Binding-site contacts:
Ligand atom OH contacts residue HIS28 of chain 1.A at 3.7 Å.
Ligand atom CLZ contacts residue GLY20 of chain 1.B at 3.5 Å.
Ligand atom CA contacts residue GLN42 of chain 1.B at 3.7 Å.
Ligand atom CB contacts residue ASN53 of chain 1.B at 3.4 Å.
Ligand atom OG contacts residue GLN42 of chain 1.B at 3.6 Å (h-bond).
Ligand atom CG contacts residue GLN38 of chain 1.B at 3.5 Å.
Ligand atom CB contacts residue GLN42 of chain 1.B at 3.5 Å.
Ligand atom NE1 contacts residue ASP19 of chain 1.B at 2.8 Å (salt-bridge).
Ligand atom CE2 contacts residue GLY20 of chain 1.B at 3.4 Å.
Ligand atom C contacts residue GLN42 of chain 1.B at 3.6 Å.
Ligand atom O contacts residue THR49 of chain 1.B at 3.5 Å.
Ligand atom CE2 contacts residue ASP19 of chain 1.B at 3.6 Å.
Ligand atom CE1 contacts residue VAL30 of chain 1.A at 3.5 Å (hydrophobic).
Ligand atom CLE1 contacts residue TRP21 of chain 1.B at 3.6 Å.
Ligand atom N contacts residue ASN53 of chain 1.B at 3.0 Å (h-bond).
Ligand atom CD2 contacts residue ASP19 of chain 1.B at 3.6 Å.
Ligand atom O contacts residue ASN53 of chain 1.B at 2.9 Å (h-bond).
Ligand atom CH3 contacts residue ASN53 of chain 1.B at 3.6 Å.
Ligand atom CE2 contacts residue ILE18 of chain 1.B at 3.5 Å (hydrophobic).
Ligand atom CZ contacts residue THR315 of chain 1.A at 3.6 Å.
Ligand atom CLZ contacts residue TRP21 of chain 1.B at 3.7 Å.
Ligand atom C contacts residue ASN53 of chain 1.B at 3.8 Å.
Ligand atom CZ3 contacts residue GLN38 of chain 1.B at 3.7 Å.
Ligand atom CE2 contacts residue ASP19 of chain 1.B at 3.5 Å.
Ligand atom CA contacts residue GLN42 of chain 1.B at 3.6 Å.
Ligand atom CD1 contacts residue THR49 of chain 1.B at 3.5 Å.
Ligand atom CG contacts residue THR49 of chain 1.B at 3.7 Å.
Ligand atom CD2 contacts residue GLN38 of chain 1.B at 3.5 Å.
Ligand atom CZ2 contacts residue ASP19 of chain 1.B at 3.5 Å.
Ligand atom CZ contacts residue GLY20 of chain 1.B at 3.6 Å.
Ligand atom CD1 contacts residue GLN38 of chain 1.B at 3.8 Å.
Ligand atom CZ contacts residue HIS28 of chain 1.A at 3.8 Å.
Ligand atom CE3 contacts residue GLN38 of chain 1.B at 3.6 Å.
Ligand atom CD2 contacts residue ILE56 of chain 1.B at 3.5 Å (hydrophobic).
Ligand atom CH2 contacts residue GLN38 of chain 1.B at 3.6 Å.
Ligand atom CD2 contacts residue ILE45 of chain 1.B at 3.8 Å (hydrophobic).
Ligand atom OH contacts residue THR315 of chain 1.A at 2.6 Å (h-bond).
Ligand atom N contacts residue GLN42 of chain 1.B at 2.8 Å (h-bond).
Ligand atom CE2 contacts residue GLN38 of chain 1.B at 3.7 Å.
Ligand atom CE2 contacts residue TRP21 of chain 1.B at 3.6 Å (hydrophobic).

Sequence of chain 1.B:
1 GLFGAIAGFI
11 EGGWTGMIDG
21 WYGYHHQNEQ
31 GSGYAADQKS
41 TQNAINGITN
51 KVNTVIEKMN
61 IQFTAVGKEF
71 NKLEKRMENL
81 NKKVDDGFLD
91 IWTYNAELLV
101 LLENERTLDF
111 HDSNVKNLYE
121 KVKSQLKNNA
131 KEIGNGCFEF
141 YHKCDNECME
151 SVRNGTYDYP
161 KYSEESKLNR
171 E

Sequence of chain 1.A:
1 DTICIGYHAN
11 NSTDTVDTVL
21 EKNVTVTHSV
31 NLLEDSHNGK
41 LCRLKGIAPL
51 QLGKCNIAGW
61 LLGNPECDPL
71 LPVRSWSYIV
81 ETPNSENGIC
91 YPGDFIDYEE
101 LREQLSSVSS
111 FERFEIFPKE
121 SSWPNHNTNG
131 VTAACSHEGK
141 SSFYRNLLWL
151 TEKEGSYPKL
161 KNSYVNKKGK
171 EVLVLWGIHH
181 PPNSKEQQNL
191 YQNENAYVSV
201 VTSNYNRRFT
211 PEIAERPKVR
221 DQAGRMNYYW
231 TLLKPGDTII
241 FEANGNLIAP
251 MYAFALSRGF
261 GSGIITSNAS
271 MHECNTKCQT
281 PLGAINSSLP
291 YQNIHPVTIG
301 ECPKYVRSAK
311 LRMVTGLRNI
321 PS

This small molecule binds to this protein.
Small molecule (SMILES): CC(=O)N[C@@H](CCCc1ccccc1)C(=O)N[C@H]1CCCNC(=O)C/C=N/C(=O)[C@H](CO)NC(=O)[C@H](CC(C)C)NC(=O)[C@H](CC2=c3ccccc3=NC2)NC(=O)[C@H](CCC(=O)O)NC(=O)[C@H](Cc2ccc(Cl)c(Cl)c2)NC(=O)[C@H](Cc2ccc(O)cc2)NC(=O)[C@H](CCC(=O)O)NC(=O)[C@H](CC(C)C)NC1=O